Sequence of chain 1.B:
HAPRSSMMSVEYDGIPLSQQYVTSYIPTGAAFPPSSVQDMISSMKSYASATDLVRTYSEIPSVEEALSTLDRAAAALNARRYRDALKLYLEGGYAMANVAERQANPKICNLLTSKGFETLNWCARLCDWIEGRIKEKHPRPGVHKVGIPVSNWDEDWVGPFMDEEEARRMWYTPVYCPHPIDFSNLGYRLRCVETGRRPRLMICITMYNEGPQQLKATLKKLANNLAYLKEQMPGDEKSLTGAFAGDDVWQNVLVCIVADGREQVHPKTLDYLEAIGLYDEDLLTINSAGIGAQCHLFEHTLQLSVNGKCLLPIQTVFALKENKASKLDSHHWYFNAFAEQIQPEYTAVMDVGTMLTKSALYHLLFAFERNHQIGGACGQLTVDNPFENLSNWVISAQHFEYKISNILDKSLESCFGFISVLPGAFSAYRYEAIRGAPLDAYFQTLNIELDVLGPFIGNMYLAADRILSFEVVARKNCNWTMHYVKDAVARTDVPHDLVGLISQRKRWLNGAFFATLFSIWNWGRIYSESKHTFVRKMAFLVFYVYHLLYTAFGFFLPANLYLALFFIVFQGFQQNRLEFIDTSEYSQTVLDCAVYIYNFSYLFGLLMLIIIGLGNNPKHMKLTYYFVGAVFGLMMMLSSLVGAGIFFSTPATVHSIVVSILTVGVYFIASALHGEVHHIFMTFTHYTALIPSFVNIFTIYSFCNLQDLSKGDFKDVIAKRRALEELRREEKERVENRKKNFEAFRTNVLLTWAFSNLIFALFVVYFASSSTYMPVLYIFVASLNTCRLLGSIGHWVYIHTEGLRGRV

Binding-site contacts:
Ligand atom C5B contacts residue ASP382 of chain 1.B at 4.0 Å.
Ligand atom C2 contacts residue ASP291 of chain 1.B at 3.3 Å.
Ligand atom N3 contacts residue LYS358 of chain 1.B at 4.0 Å.
Ligand atom C4B contacts residue LYS358 of chain 1.B at 3.7 Å.
Ligand atom C4 contacts residue TYR239 of chain 1.B at 3.8 Å (hydrophobic).
Ligand atom O3B contacts residue ASP382 of chain 1.B at 3.5 Å.
Ligand atom O3B contacts residue VAL383 of chain 1.B at 3.9 Å.
Ligand atom C4 contacts residue ASP291 of chain 1.B at 3.2 Å.
Ligand atom O4 contacts residue ALA356 of chain 1.B at 4.0 Å.
Ligand atom O2 contacts residue LYS358 of chain 1.B at 3.6 Å.
Ligand atom O2' contacts residue GLU241 of chain 1.B at 2.8 Å (salt-bridge).
Ligand atom O6' contacts residue ASP524 of chain 1.B at 4.0 Å.
Ligand atom C2 contacts residue TYR239 of chain 1.B at 3.7 Å (hydrophobic).
Ligand atom O1B contacts residue ARG538 of chain 1.B at 3.9 Å.
Ligand atom O4 contacts residue LYS355 of chain 1.B at 3.5 Å (salt-bridge).
Ligand atom C8' contacts residue ARG538 of chain 1.B at 4.0 Å.
Ligand atom C2B contacts residue GLU241 of chain 1.B at 3.9 Å.
Ligand atom N3 contacts residue TYR239 of chain 1.B at 4.0 Å.
Ligand atom O2' contacts residue MET238 of chain 1.B at 3.9 Å.
Ligand atom O7' contacts residue SER534 of chain 1.B at 4.0 Å.
Ligand atom C4B contacts residue THR237 of chain 1.B at 4.0 Å.
Ligand atom O1B contacts residue GLN535 of chain 1.B at 3.3 Å.
Ligand atom O3A contacts residue ARG538 of chain 1.B at 3.5 Å (salt-bridge).
Ligand atom N3 contacts residue ASP291 of chain 1.B at 2.5 Å (salt-bridge).
Ligand atom C4B contacts residue ASP382 of chain 1.B at 3.6 Å.
Ligand atom O3B contacts residue THR237 of chain 1.B at 3.1 Å (h-bond).
Ligand atom O2' contacts residue VAL383 of chain 1.B at 4.0 Å.
Ligand atom O2B contacts residue MN1 of chain 1.F at 3.8 Å.
Ligand atom O4B contacts residue THR237 of chain 1.B at 3.7 Å.
Ligand atom O4B contacts residue LYS358 of chain 1.B at 3.3 Å.
Ligand atom O2' contacts residue TYR239 of chain 1.B at 3.4 Å (h-bond).
Ligand atom N1 contacts residue TYR239 of chain 1.B at 3.7 Å.
Ligand atom C5B contacts residue LYS358 of chain 1.B at 4.1 Å.
Ligand atom O2 contacts residue ASP291 of chain 1.B at 3.5 Å (salt-bridge).
Ligand atom C3B contacts residue ASP382 of chain 1.B at 3.7 Å.
Ligand atom C5 contacts residue TYR239 of chain 1.B at 3.5 Å (hydrophobic).
Ligand atom C6 contacts residue TYR239 of chain 1.B at 3.9 Å (hydrophobic).
Ligand atom C2 contacts residue LYS358 of chain 1.B at 3.9 Å.
Ligand atom O4 contacts residue ASP291 of chain 1.B at 3.2 Å (salt-bridge).
Ligand atom O5B contacts residue ASP382 of chain 1.B at 3.9 Å.

A protein and the small-molecule ligand that binds it are described below.
Small molecule (SMILES): CC(=O)N[C@H]1[C@@H](O[P](=O)(O)O[P](=O)(O)OC[C@H]2O[C@@H](n3ccc(=O)[nH]c3=O)[C@H](O)[C@@H]2O)O[C@H](CO)[C@@H](O)[C@@H]1O